Binding-site contacts:
Ligand atom O6 contacts residue GLY134 of chain 1.F at 3.4 Å.
Ligand atom C6 contacts residue LYS115 of chain 1.F at 3.5 Å.
Ligand atom O2A contacts residue GLN135 of chain 1.F at 2.9 Å (h-bond).
Ligand atom C1D contacts residue SER141 of chain 1.F at 3.1 Å.
Ligand atom O2E contacts residue HIS79 of chain 1.F at 3.2 Å (h-bond).
Ligand atom O4U contacts residue ASN9 of chain 1.F at 2.8 Å (h-bond).
Ligand atom O2D contacts residue SER87 of chain 1.F at 2.9 Å (h-bond).
Ligand atom O4U contacts residue ASN80 of chain 1.F at 3.4 Å.
Ligand atom O2B contacts residue GLY134 of chain 1.F at 3.3 Å.
Ligand atom O3A contacts residue HIS79 of chain 1.F at 3.4 Å (h-bond).
Ligand atom O3D contacts residue ALA83 of chain 1.F at 3.4 Å (h-bond).
Ligand atom O3 contacts residue ILE187 of chain 1.F at 3.3 Å.
Ligand atom C3D contacts residue ALA83 of chain 1.F at 3.6 Å (hydrophobic).
Ligand atom O1 contacts residue HIS79 of chain 1.F at 3.5 Å.
Ligand atom N2 contacts residue ILE187 of chain 1.F at 3.3 Å.
Ligand atom C2D contacts residue SER141 of chain 1.F at 3.4 Å.
Ligand atom O4D contacts residue SER141 of chain 1.F at 3.1 Å (h-bond).
Ligand atom O1B contacts residue HIS79 of chain 1.F at 3.5 Å.
Ligand atom O4 contacts residue ASP56 of chain 1.F at 3.0 Å (salt-bridge).
Ligand atom O1A contacts residue HIS79 of chain 1.F at 3.1 Å (h-bond).
Ligand atom C1E contacts residue ASN75 of chain 1.F at 3.5 Å.
Ligand atom O7 contacts residue HIS79 of chain 1.F at 3.4 Å (h-bond).
Ligand atom O5 contacts residue GLN135 of chain 1.F at 3.2 Å (h-bond).
Ligand atom N2 contacts residue HIS79 of chain 1.F at 3.4 Å (h-bond).
Ligand atom O1B contacts residue ALA55 of chain 1.F at 3.5 Å.
Ligand atom C7 contacts residue ILE187 of chain 1.F at 3.3 Å (hydrophobic).
Ligand atom C8 contacts residue GLN135 of chain 1.F at 3.6 Å.
Ligand atom N3U contacts residue VAL84 of chain 1.F at 3.5 Å.
Ligand atom O1E contacts residue ILE187 of chain 1.F at 3.2 Å.
Ligand atom C4D contacts residue SER141 of chain 1.F at 3.3 Å.
Ligand atom O2D contacts residue LYS145 of chain 1.F at 2.9 Å (salt-bridge).
Ligand atom O2U contacts residue SER6 of chain 1.F at 3.3 Å (h-bond).
Ligand atom O2D contacts residue SER141 of chain 1.F at 2.7 Å (h-bond).
Ligand atom O3D contacts residue LYS145 of chain 1.F at 3.0 Å (salt-bridge).
Ligand atom O2E contacts residue ASN75 of chain 1.F at 2.6 Å (h-bond).
Ligand atom C1 contacts residue GLN135 of chain 1.F at 3.6 Å.
Ligand atom C7 contacts residue HIS79 of chain 1.F at 3.6 Å.
Ligand atom O6 contacts residue LYS115 of chain 1.F at 3.3 Å.
Ligand atom O2B contacts residue GLN135 of chain 1.F at 3.0 Å (h-bond).
Ligand atom O2E contacts residue LYS59 of chain 1.F at 2.8 Å (salt-bridge).

Sequence of chain 1.F:
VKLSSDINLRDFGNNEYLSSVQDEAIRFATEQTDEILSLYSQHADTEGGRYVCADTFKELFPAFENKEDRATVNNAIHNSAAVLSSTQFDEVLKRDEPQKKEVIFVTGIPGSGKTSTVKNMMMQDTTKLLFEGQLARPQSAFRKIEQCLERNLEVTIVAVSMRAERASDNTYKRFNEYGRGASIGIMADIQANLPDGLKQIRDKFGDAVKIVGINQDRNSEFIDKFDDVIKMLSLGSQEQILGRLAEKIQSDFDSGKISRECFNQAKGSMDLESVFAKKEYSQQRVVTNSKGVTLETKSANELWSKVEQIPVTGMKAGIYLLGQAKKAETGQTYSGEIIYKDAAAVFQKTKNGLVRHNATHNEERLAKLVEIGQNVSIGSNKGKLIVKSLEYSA

A protein and the small-molecule ligand that binds it are described below.
Small molecule (SMILES): CC(=O)N[C@H]1[C@@H](O[P](=O)(O)O[P](=O)(O)OC[C@H]2O[C@@H](n3ccc(=O)[nH]c3=O)[C@H](O)[C@@H]2O)O[C@H](CO)[C@@H](O)[C@@H]1O[C@H](C)C(=O)O